Binding-site contacts:
Ligand atom C4 contacts residue ASN1131 of chain 1.A at 4.2 Å.
Ligand atom O7 contacts residue ASN1131 of chain 1.A at 3.1 Å (h-bond).
Ligand atom C1 contacts residue ASN1131 of chain 1.A at 1.4 Å.
Ligand atom C5 contacts residue ASN1131 of chain 1.A at 3.7 Å.
Ligand atom C3 contacts residue ASN1131 of chain 1.A at 3.8 Å.
Ligand atom O5 contacts residue ASN1131 of chain 1.A at 2.4 Å (h-bond).
Ligand atom C7 contacts residue ASN1131 of chain 1.A at 3.1 Å.
Ligand atom N2 contacts residue ASN1131 of chain 1.A at 2.9 Å (h-bond).
Ligand atom C2 contacts residue ASN1131 of chain 1.A at 2.5 Å.
Ligand atom C8 contacts residue ASN1131 of chain 1.A at 4.3 Å.

Sequence of chain 1.A:
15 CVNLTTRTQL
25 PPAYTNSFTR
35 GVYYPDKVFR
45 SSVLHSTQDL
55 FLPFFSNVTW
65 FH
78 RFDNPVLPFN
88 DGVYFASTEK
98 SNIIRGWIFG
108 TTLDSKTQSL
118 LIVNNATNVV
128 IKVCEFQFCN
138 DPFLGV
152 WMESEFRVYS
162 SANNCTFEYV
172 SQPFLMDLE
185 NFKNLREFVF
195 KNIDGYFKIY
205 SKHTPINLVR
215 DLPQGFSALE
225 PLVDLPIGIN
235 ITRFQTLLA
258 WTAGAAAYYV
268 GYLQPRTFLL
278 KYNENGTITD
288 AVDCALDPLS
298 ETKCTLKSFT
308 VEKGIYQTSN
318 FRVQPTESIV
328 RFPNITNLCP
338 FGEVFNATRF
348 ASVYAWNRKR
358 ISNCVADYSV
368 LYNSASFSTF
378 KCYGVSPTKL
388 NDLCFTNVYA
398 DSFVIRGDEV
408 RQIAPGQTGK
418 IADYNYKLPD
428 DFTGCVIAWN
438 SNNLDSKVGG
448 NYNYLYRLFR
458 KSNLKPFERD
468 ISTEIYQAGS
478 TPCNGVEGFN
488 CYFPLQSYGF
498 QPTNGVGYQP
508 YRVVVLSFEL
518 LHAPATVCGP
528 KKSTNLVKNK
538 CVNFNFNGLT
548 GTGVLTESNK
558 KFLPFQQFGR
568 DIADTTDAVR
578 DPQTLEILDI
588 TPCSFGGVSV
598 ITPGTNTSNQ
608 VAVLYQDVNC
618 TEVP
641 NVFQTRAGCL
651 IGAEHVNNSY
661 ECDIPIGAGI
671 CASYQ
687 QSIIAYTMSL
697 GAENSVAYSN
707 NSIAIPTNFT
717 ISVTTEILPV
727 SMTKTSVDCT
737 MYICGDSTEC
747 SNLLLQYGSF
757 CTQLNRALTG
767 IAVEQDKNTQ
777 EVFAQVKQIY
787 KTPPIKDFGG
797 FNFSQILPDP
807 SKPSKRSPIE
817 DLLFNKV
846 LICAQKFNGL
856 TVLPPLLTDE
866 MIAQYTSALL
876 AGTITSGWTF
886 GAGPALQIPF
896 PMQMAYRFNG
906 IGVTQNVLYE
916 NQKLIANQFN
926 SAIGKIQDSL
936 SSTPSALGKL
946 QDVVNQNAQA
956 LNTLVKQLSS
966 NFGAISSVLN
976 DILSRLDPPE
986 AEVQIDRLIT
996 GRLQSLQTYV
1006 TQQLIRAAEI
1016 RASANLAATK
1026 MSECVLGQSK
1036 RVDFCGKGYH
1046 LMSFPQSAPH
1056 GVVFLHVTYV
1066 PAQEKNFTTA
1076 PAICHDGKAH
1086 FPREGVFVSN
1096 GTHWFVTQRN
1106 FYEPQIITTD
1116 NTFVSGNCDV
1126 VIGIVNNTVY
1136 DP

A small-molecule ligand and the protein it binds are described below.
Small molecule (SMILES): CC(=O)N[C@@H]1[C@@H](O)[C@H](O)[C@@H](CO)O[C@H]1O